Sequence of chain 1.A:
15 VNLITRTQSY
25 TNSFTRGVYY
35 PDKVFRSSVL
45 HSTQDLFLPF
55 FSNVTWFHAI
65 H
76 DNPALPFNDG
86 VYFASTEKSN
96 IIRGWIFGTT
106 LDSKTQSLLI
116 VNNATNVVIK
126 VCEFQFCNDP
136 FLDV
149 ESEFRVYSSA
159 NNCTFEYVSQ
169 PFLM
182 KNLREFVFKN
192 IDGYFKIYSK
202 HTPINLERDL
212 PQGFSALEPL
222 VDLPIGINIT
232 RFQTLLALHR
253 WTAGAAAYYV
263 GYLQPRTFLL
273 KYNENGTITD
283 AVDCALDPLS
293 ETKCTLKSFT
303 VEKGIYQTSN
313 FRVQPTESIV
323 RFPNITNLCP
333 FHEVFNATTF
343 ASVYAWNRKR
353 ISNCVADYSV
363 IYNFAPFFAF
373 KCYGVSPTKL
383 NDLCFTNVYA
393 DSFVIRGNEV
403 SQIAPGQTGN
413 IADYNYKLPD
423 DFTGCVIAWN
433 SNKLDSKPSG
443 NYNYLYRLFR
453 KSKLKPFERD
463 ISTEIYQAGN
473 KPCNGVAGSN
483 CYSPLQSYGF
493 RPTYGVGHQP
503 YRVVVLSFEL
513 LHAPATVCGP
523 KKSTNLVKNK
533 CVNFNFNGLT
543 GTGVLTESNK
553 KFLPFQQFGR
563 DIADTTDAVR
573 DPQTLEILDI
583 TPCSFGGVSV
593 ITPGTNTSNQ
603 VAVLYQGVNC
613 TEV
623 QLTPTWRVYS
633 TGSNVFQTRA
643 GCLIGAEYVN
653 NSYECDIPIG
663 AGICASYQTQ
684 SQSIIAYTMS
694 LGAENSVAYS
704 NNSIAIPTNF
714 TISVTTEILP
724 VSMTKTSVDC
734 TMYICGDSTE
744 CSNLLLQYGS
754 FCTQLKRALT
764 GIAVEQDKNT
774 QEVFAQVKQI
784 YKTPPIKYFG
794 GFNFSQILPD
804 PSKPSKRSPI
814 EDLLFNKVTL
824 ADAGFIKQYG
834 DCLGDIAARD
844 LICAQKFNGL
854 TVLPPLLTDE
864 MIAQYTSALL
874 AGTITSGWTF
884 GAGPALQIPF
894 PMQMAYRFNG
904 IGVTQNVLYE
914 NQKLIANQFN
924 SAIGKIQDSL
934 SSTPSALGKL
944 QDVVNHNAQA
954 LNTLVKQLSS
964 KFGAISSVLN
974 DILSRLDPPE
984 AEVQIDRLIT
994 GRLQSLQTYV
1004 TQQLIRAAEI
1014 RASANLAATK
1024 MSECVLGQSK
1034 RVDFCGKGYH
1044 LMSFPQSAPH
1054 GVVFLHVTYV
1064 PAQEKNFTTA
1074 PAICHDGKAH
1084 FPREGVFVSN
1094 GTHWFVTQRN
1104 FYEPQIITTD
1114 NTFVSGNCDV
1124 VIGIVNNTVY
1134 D

Sequence of chain 1.B:
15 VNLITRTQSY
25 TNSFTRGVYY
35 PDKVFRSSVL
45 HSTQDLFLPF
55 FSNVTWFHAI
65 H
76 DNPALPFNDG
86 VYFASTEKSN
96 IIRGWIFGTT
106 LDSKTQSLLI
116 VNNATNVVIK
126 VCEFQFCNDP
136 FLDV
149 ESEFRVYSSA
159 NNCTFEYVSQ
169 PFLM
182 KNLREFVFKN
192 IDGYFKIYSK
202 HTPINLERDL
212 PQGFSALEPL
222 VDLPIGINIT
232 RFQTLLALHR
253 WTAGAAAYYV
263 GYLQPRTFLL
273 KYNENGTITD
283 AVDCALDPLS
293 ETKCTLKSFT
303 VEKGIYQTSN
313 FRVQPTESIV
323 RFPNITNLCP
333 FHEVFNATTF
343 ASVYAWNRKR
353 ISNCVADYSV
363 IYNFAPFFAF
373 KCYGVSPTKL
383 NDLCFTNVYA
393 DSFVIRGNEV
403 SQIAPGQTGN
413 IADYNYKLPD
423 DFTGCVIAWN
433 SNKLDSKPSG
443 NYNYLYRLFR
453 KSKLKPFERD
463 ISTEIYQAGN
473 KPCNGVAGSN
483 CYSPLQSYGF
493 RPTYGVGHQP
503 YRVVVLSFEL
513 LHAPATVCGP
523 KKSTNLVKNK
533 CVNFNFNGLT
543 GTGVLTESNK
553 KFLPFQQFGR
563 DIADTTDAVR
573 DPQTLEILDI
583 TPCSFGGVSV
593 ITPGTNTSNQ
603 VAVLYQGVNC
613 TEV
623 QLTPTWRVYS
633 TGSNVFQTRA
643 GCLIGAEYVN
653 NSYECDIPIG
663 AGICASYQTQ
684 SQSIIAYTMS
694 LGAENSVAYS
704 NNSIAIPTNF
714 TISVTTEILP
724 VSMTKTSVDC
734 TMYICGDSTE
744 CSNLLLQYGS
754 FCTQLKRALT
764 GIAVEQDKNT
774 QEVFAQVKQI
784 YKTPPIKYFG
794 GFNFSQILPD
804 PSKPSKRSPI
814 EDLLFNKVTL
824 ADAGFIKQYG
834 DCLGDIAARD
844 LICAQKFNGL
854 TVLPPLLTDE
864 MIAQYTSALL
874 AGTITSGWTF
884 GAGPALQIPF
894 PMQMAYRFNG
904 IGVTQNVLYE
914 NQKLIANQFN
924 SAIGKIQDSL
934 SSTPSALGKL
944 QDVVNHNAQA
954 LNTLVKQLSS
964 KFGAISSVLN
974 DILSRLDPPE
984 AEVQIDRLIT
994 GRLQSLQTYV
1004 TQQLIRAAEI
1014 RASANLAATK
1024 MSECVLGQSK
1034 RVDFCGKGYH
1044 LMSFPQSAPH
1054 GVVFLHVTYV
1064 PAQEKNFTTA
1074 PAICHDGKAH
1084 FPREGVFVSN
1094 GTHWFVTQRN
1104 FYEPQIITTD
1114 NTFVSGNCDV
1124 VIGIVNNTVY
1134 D

Binding-site contacts:
Ligand atom C5 contacts residue TYR791 of chain 1.B at 4.3 Å (hydrophobic).
Ligand atom C8 contacts residue SER703 of chain 1.A at 3.9 Å.
Ligand atom C1 contacts residue ASN704 of chain 1.A at 1.4 Å.
Ligand atom C7 contacts residue ASN704 of chain 1.A at 3.6 Å.
Ligand atom C3 contacts residue ASN704 of chain 1.A at 3.9 Å.
Ligand atom N2 contacts residue ASN704 of chain 1.A at 3.0 Å (h-bond).
Ligand atom C5 contacts residue ASN704 of chain 1.A at 3.7 Å.
Ligand atom C4 contacts residue ASN704 of chain 1.A at 4.3 Å.
Ligand atom C7 contacts residue SER703 of chain 1.A at 4.2 Å.
Ligand atom O7 contacts residue SER703 of chain 1.A at 4.2 Å.
Ligand atom C1 contacts residue TYR791 of chain 1.B at 4.0 Å (hydrophobic).
Ligand atom C2 contacts residue ASN704 of chain 1.A at 2.6 Å.
Ligand atom O5 contacts residue ASN704 of chain 1.A at 2.4 Å (h-bond).
Ligand atom C8 contacts residue TYR702 of chain 1.A at 3.7 Å (hydrophobic).
Ligand atom O5 contacts residue TYR791 of chain 1.B at 4.1 Å.
Ligand atom O7 contacts residue ASN704 of chain 1.A at 3.8 Å.
Ligand atom O6 contacts residue TYR791 of chain 1.B at 4.3 Å.

A small-molecule ligand and the protein it binds are described below.
Small molecule (SMILES): CC(=O)N[C@@H]1[C@@H](O)[C@H](O)[C@@H](CO)O[C@H]1O